Sequence of chain 1.A:
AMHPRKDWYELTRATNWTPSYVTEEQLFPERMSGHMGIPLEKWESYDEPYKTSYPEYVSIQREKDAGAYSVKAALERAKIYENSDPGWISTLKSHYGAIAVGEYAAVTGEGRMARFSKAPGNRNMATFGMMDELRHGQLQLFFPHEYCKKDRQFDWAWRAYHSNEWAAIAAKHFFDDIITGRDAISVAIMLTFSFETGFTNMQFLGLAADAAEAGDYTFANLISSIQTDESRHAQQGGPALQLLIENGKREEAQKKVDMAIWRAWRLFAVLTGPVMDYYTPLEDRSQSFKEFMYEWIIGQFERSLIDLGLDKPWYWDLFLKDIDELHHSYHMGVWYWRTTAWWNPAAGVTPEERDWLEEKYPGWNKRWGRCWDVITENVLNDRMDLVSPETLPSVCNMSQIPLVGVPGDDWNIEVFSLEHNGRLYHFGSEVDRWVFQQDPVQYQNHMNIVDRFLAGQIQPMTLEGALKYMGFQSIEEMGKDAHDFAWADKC

Binding-site contacts:
Ligand atom CE1 contacts residue TYR51 of chain 1.A at 3.7 Å (hydrophobic).
Ligand atom CE1 contacts residue ALA90 of chain 1.D at 3.5 Å (hydrophobic).
Ligand atom CD2 contacts residue ALA90 of chain 1.D at 4.1 Å (hydrophobic).
Ligand atom CB contacts residue LEU77 of chain 1.D at 3.7 Å (hydrophobic).
Ligand atom CG contacts residue ILE95 of chain 1.D at 3.8 Å (hydrophobic).
Ligand atom CD2 contacts residue GLN75 of chain 1.D at 3.6 Å.
Ligand atom CG contacts residue ALA90 of chain 1.D at 4.1 Å (hydrophobic).
Ligand atom CD2 contacts residue ASP91 of chain 1.D at 4.3 Å.
Ligand atom CE2 contacts residue ARG6 of chain 1.A at 4.3 Å.
Ligand atom CB contacts residue ILE95 of chain 1.D at 3.1 Å (hydrophobic).
Ligand atom CD1 contacts residue TYR51 of chain 1.A at 3.5 Å (hydrophobic).
Ligand atom CB contacts residue MET74 of chain 1.D at 3.4 Å (hydrophobic).
Ligand atom CB contacts residue GLN75 of chain 1.D at 4.3 Å.
Ligand atom OH contacts residue ASP91 of chain 1.D at 4.5 Å.
Ligand atom CZ contacts residue LYS52 of chain 1.A at 4.0 Å.
Ligand atom CG contacts residue MET74 of chain 1.D at 3.9 Å (hydrophobic).
Ligand atom OH contacts residue LYS52 of chain 1.A at 3.6 Å (salt-bridge).
Ligand atom CD2 contacts residue MET74 of chain 1.D at 3.6 Å (hydrophobic).
Ligand atom OH contacts residue ARG6 of chain 1.A at 2.6 Å (salt-bridge).
Ligand atom CZ contacts residue ALA90 of chain 1.D at 3.5 Å (hydrophobic).
Ligand atom CZ contacts residue ARG6 of chain 1.A at 3.8 Å.
Ligand atom CD1 contacts residue ALA90 of chain 1.D at 3.8 Å (hydrophobic).
Ligand atom OH contacts residue ALA90 of chain 1.D at 3.7 Å.
Ligand atom OH contacts residue GLN75 of chain 1.D at 3.5 Å (h-bond).
Ligand atom CE2 contacts residue ASP91 of chain 1.D at 3.9 Å.
Ligand atom CZ contacts residue GLN75 of chain 1.D at 3.4 Å.
Ligand atom CE2 contacts residue GLN75 of chain 1.D at 3.2 Å.
Ligand atom CG contacts residue GLN75 of chain 1.D at 4.2 Å.
Ligand atom CD2 contacts residue ILE95 of chain 1.D at 4.2 Å (hydrophobic).
Ligand atom CE1 contacts residue GLN75 of chain 1.D at 3.8 Å.
Ligand atom CE2 contacts residue ALA90 of chain 1.D at 3.8 Å (hydrophobic).
Ligand atom CE2 contacts residue MET74 of chain 1.D at 4.5 Å (hydrophobic).
Ligand atom CE1 contacts residue LYS52 of chain 1.A at 3.9 Å.
Ligand atom CB contacts residue GLU78 of chain 1.D at 4.2 Å.
Ligand atom CD1 contacts residue GLN75 of chain 1.D at 4.2 Å.

Sequence of chain 1.D:
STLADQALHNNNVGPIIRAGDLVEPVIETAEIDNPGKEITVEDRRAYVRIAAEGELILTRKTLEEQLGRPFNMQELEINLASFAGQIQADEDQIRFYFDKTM

A protein and the small-molecule ligand that binds it are described below.
Small molecule (SMILES): Cc1ccc(O)cc1